Sequence of chain 1.C:
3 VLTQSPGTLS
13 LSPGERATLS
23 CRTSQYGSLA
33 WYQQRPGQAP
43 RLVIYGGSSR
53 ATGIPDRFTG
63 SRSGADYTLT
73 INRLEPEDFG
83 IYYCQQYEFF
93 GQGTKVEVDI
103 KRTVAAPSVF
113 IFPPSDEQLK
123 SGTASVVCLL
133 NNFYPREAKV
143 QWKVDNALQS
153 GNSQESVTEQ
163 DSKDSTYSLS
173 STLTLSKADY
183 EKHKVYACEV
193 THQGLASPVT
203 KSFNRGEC

Binding-site contacts:
Ligand atom O5 contacts residue ASN160 of chain 1.A at 2.3 Å (h-bond).
Ligand atom C1 contacts residue GLU159 of chain 1.A at 4.0 Å.
Ligand atom C6 contacts residue SER30 of chain 1.C at 4.2 Å.
Ligand atom C1 contacts residue ASN160 of chain 1.A at 1.4 Å.
Ligand atom C4 contacts residue ASN160 of chain 1.A at 4.0 Å.
Ligand atom C5 contacts residue ASN160 of chain 1.A at 3.6 Å.
Ligand atom O7 contacts residue ASN160 of chain 1.A at 3.7 Å.
Ligand atom O5 contacts residue TYR89 of chain 1.C at 4.3 Å.
Ligand atom C2 contacts residue ASN160 of chain 1.A at 2.2 Å.
Ligand atom O5 contacts residue TYR28 of chain 1.C at 3.9 Å.
Ligand atom N2 contacts residue GLU159 of chain 1.A at 3.1 Å (salt-bridge).
Ligand atom C7 contacts residue GLU159 of chain 1.A at 3.0 Å.
Ligand atom C8 contacts residue GLU159 of chain 1.A at 3.1 Å.
Ligand atom O7 contacts residue GLU159 of chain 1.A at 2.9 Å.
Ligand atom O6 contacts residue TYR28 of chain 1.C at 3.5 Å.
Ligand atom C1 contacts residue TYR28 of chain 1.C at 3.9 Å (hydrophobic).
Ligand atom C8 contacts residue THR120 of chain 1.A at 3.9 Å.
Ligand atom C5 contacts residue TYR28 of chain 1.C at 3.4 Å (hydrophobic).
Ligand atom O6 contacts residue SER30 of chain 1.C at 3.5 Å (h-bond).
Ligand atom C2 contacts residue GLU159 of chain 1.A at 4.0 Å.
Ligand atom C7 contacts residue ASN160 of chain 1.A at 3.4 Å.
Ligand atom C3 contacts residue ASN160 of chain 1.A at 3.6 Å.
Ligand atom N2 contacts residue ASN160 of chain 1.A at 2.7 Å (h-bond).
Ligand atom O6 contacts residue GLY29 of chain 1.C at 3.7 Å.
Ligand atom C6 contacts residue TYR28 of chain 1.C at 4.1 Å (hydrophobic).
Ligand atom C4 contacts residue TYR28 of chain 1.C at 4.4 Å (hydrophobic).

A small-molecule ligand and the protein it binds are described below.
Small molecule (SMILES): CC(=O)N[C@@H]1[C@@H](O)[C@H](O)[C@@H](CO)O[C@H]1O

Sequence of chain 1.A:
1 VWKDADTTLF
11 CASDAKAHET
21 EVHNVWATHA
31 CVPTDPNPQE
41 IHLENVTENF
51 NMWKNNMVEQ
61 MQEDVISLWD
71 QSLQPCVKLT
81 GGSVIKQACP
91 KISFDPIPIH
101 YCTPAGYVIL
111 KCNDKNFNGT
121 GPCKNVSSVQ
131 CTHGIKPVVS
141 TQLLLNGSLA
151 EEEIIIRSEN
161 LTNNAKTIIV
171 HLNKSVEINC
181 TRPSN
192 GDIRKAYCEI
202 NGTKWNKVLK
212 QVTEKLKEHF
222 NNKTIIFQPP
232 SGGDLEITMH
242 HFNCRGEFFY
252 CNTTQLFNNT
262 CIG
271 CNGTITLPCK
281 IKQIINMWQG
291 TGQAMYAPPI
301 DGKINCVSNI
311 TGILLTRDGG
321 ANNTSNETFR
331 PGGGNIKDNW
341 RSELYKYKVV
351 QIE